This protein binds this small molecule.
Small molecule (SMILES): CC(=O)N[C@@H]1[C@@H](O)[C@H](O)[C@@H](CO)O[C@H]1O

Binding-site contacts:
Ligand atom C5 contacts residue ASN528 of chain 1.C at 3.7 Å.
Ligand atom C8 contacts residue SER402 of chain 1.C at 3.5 Å.
Ligand atom C1 contacts residue ASN528 of chain 1.C at 1.4 Å.
Ligand atom C3 contacts residue ASN528 of chain 1.C at 3.8 Å.
Ligand atom C4 contacts residue ASN528 of chain 1.C at 4.2 Å.
Ligand atom C7 contacts residue SER402 of chain 1.C at 3.6 Å.
Ligand atom O5 contacts residue ASN528 of chain 1.C at 2.4 Å (h-bond).
Ligand atom C2 contacts residue ASN528 of chain 1.C at 2.5 Å.
Ligand atom N2 contacts residue ASN528 of chain 1.C at 2.9 Å (h-bond).
Ligand atom C8 contacts residue ASN528 of chain 1.C at 4.5 Å.
Ligand atom O7 contacts residue SER402 of chain 1.C at 3.3 Å.
Ligand atom C7 contacts residue ASN528 of chain 1.C at 3.9 Å.
Ligand atom C8 contacts residue ASP525 of chain 1.C at 4.3 Å.
Ligand atom C8 contacts residue SER527 of chain 1.C at 4.3 Å.

Sequence of chain 1.C:
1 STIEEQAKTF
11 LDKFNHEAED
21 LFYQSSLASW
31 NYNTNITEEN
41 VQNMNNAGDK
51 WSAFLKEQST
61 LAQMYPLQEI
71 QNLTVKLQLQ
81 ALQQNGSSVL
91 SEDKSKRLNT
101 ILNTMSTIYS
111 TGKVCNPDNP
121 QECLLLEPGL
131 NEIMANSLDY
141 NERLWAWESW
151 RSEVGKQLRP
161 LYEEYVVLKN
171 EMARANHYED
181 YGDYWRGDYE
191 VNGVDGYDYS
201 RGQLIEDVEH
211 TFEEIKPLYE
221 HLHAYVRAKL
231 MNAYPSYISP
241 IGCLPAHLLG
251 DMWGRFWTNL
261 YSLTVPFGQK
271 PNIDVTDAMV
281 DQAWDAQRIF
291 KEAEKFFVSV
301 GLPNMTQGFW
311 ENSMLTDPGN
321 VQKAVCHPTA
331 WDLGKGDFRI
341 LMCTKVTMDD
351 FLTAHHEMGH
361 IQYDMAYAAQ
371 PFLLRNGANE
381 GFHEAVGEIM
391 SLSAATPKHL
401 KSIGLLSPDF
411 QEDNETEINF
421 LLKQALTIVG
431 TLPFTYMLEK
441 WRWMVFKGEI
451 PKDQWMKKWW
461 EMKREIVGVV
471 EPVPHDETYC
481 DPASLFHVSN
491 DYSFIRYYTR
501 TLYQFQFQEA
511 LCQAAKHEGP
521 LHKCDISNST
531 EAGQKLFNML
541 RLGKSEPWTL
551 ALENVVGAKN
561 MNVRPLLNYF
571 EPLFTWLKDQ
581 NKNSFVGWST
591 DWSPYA